A protein and the small-molecule ligand that binds it are described below.
Small molecule (SMILES): CC(=O)N[C@@H]1[C@@H](O)[C@H](O)[C@@H](CO)O[C@H]1O

Binding-site contacts:
Ligand atom O6 contacts residue HIS169 of chain 1.A at 4.3 Å.
Ligand atom C6 contacts residue ASP162 of chain 1.A at 4.3 Å.
Ligand atom C8 contacts residue SER179 of chain 1.A at 3.6 Å.
Ligand atom O6 contacts residue ASP162 of chain 1.A at 4.0 Å.
Ligand atom O5 contacts residue ASN177 of chain 1.A at 2.4 Å (h-bond).
Ligand atom O6 contacts residue SER167 of chain 1.A at 3.1 Å (h-bond).
Ligand atom O4 contacts residue ASP165 of chain 1.A at 3.9 Å.
Ligand atom C3 contacts residue ASN177 of chain 1.A at 3.8 Å.
Ligand atom O6 contacts residue ASN177 of chain 1.A at 4.1 Å.
Ligand atom O6 contacts residue ASP165 of chain 1.A at 3.4 Å.
Ligand atom C6 contacts residue ASP165 of chain 1.A at 3.4 Å.
Ligand atom C2 contacts residue ASN177 of chain 1.A at 2.5 Å.
Ligand atom C7 contacts residue ASN177 of chain 1.A at 3.7 Å.
Ligand atom C1 contacts residue ASN177 of chain 1.A at 1.4 Å.
Ligand atom C8 contacts residue ASN177 of chain 1.A at 4.2 Å.
Ligand atom C4 contacts residue ASN177 of chain 1.A at 4.2 Å.
Ligand atom C5 contacts residue ASN177 of chain 1.A at 3.7 Å.
Ligand atom N2 contacts residue ASN177 of chain 1.A at 2.9 Å (h-bond).

Sequence of chain 1.A:
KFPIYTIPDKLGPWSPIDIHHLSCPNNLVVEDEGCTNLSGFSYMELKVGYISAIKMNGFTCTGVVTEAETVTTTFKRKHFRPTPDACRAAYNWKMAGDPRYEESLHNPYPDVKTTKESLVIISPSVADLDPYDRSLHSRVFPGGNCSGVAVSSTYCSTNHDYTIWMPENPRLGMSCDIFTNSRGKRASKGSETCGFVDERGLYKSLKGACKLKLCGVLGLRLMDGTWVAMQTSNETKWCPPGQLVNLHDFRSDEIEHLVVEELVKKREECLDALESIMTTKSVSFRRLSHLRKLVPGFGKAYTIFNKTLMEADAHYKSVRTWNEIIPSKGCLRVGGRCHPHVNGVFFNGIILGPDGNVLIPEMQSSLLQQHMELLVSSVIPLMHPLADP